Sequence of chain 8.O:
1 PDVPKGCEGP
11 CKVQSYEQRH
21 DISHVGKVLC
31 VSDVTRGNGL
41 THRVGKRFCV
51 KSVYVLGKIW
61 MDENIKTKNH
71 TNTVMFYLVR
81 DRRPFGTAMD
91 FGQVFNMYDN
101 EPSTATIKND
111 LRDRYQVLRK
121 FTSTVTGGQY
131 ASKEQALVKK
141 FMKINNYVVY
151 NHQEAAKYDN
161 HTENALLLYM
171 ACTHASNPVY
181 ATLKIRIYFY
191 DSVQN

Binding-site contacts:
Ligand atom C2' contacts residue CYS11 of chain 7.U at 3.6 Å (hydrophobic).
Ligand atom OP1 contacts residue LYS143 of chain 7.S at 3.0 Å (salt-bridge).
Ligand atom O3' contacts residue ARG47 of chain 8.O at 3.5 Å (salt-bridge).
Ligand atom C5 contacts residue TYR190 of chain 7.U at 3.6 Å (hydrophobic).
Ligand atom O3' contacts residue TYR188 of chain 7.U at 2.9 Å (h-bond).
Ligand atom OP2 contacts residue TYR188 of chain 7.U at 2.7 Å (h-bond).
Ligand atom C3' contacts residue TYR188 of chain 7.U at 3.2 Å (hydrophobic).
Ligand atom OP2 contacts residue ASN195 of chain 8.O at 2.9 Å (h-bond).
Ligand atom C5' contacts residue ARG103 of chain 7.S at 3.4 Å.
Ligand atom N1 contacts residue PHE141 of chain 7.U at 3.4 Å.
Ligand atom N7 contacts residue PHE141 of chain 7.U at 3.5 Å.
Ligand atom O5' contacts residue ARG135 of chain 7.S at 3.4 Å.
Ligand atom O2 contacts residue TYR188 of chain 7.U at 3.1 Å.
Ligand atom C6 contacts residue PHE141 of chain 7.U at 3.4 Å (hydrophobic).
Ligand atom N4 contacts residue SER52 of chain 7.U at 3.6 Å (h-bond).
Ligand atom C4 contacts residue PHE141 of chain 7.U at 3.4 Å (hydrophobic).
Ligand atom OP2 contacts residue ASN195 of chain 8.O at 3.6 Å.
Ligand atom OP1 contacts residue ASP136 of chain 7.S at 2.8 Å (salt-bridge).
Ligand atom OP1 contacts residue ARG47 of chain 8.O at 3.2 Å (salt-bridge).
Ligand atom O3' contacts residue ASN195 of chain 8.O at 3.4 Å (h-bond).
Ligand atom P contacts residue TYR188 of chain 7.U at 3.4 Å.
Ligand atom C5' contacts residue LYS143 of chain 7.S at 3.6 Å.
Ligand atom N6 contacts residue PHE141 of chain 7.U at 3.4 Å.
Ligand atom C2' contacts residue ASN195 of chain 8.O at 3.6 Å.
Ligand atom N4 contacts residue LYS51 of chain 7.U at 3.4 Å.
Ligand atom OP1 contacts residue ARG105 of chain 7.S at 2.9 Å (salt-bridge).
Ligand atom C5 contacts residue PHE141 of chain 7.U at 3.4 Å (hydrophobic).
Ligand atom N3 contacts residue PHE141 of chain 7.U at 3.6 Å.
Ligand atom C2 contacts residue PHE141 of chain 7.U at 3.5 Å (hydrophobic).
Ligand atom OP1 contacts residue ARG135 of chain 7.S at 3.1 Å (salt-bridge).
Ligand atom OP2 contacts residue ARG186 of chain 7.U at 3.0 Å (salt-bridge).
Ligand atom OP1 contacts residue ARG142 of chain 7.S at 3.5 Å.
Ligand atom OP2 contacts residue LYS143 of chain 7.S at 2.9 Å (salt-bridge).
Ligand atom O3' contacts residue LEU141 of chain 7.S at 3.5 Å (h-bond).
Ligand atom O3' contacts residue ARG105 of chain 7.S at 3.4 Å (salt-bridge).
Ligand atom C5' contacts residue ARG47 of chain 8.O at 3.5 Å.
Ligand atom C2' contacts residue TYR188 of chain 7.U at 3.1 Å (hydrophobic).
Ligand atom OP2 contacts residue TYR54 of chain 7.U at 2.6 Å (h-bond).
Ligand atom O4' contacts residue ARG103 of chain 7.S at 3.4 Å (salt-bridge).
Ligand atom P contacts residue ARG47 of chain 8.O at 3.6 Å.

This small molecule binds to this protein.
Small molecule (SMILES): Nc1ccn([C@H]2C[C@H](O[P](=O)(O)OC[C@H]3O[C@@H](n4cnc5c(N)ncnc54)C[C@@H]3O[P](=O)(O)OC[C@H]3O[C@@H](n4cnc5c(N)ncnc54)C[C@@H]3O[P](=O)(O)OC[C@H]3O[C@@H](n4ccc(N)nc4=O)C[C@@H]3O[P](=O)(O)OC[C@H]3O[C@@H](n4ccc(N)nc4=O)C[C@@H]3O[P](=O)(O)OC[C@H]3O[C@@H](n4cnc5c(N)ncnc54)C[C@@H]3O[P](=O)(O)OC[C@H]3O[C@@H](n4ccc(N)nc4=O)C[C@@H]3O)[C@@H](COP(=O)=O)O2)c(=O)n1

Sequence of chain 7.S:
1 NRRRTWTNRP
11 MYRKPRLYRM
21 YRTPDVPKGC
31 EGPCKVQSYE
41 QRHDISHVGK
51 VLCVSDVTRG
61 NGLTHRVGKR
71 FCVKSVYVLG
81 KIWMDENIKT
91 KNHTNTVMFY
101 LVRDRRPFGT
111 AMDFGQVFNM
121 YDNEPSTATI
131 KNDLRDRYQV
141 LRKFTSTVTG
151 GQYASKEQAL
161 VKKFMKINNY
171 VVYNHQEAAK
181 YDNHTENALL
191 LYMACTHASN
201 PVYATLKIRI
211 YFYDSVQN

Sequence of chain 7.U:
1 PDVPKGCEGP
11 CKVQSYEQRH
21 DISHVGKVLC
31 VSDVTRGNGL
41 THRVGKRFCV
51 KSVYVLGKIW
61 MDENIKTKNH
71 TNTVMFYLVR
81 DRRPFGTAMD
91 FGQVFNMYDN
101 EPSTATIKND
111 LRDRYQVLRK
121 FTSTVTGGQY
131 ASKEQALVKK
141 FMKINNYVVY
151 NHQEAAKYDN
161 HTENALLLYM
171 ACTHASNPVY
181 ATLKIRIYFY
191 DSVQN